The protein below binds the small molecule below.
Small molecule (SMILES): CCCC(=O)N[C@@H](CCO)C(=O)O

Binding-site contacts:
Ligand atom C2 contacts residue HIS248 of chain 1.A at 3.6 Å.
Ligand atom N1 contacts residue SER102 of chain 1.A at 3.1 Å (h-bond).
Ligand atom N1 contacts residue LEU103 of chain 1.A at 3.7 Å.
Ligand atom C1 contacts residue MET144 of chain 1.A at 3.7 Å (hydrophobic).
Ligand atom O4 contacts residue ASN33 of chain 1.A at 2.9 Å (h-bond).
Ligand atom C7 contacts residue MET188 of chain 1.A at 3.9 Å (hydrophobic).
Ligand atom C4 contacts residue LEU103 of chain 1.A at 3.8 Å (hydrophobic).
Ligand atom C3 contacts residue TYR160 of chain 1.A at 3.5 Å (hydrophobic).
Ligand atom O1 contacts residue HIS248 of chain 1.A at 2.8 Å (h-bond).
Ligand atom O2 contacts residue SER102 of chain 1.A at 2.9 Å (h-bond).
Ligand atom C5 contacts residue LEU103 of chain 1.A at 4.0 Å (hydrophobic).
Ligand atom C2 contacts residue TYR160 of chain 1.A at 4.0 Å (hydrophobic).
Ligand atom O4 contacts residue ALA147 of chain 1.A at 3.9 Å.
Ligand atom O2 contacts residue LEU103 of chain 1.A at 2.9 Å (h-bond).
Ligand atom C6 contacts residue MET77 of chain 1.A at 4.0 Å (hydrophobic).
Ligand atom C1 contacts residue PHE221 of chain 1.A at 3.7 Å (hydrophobic).
Ligand atom C7 contacts residue MET77 of chain 1.A at 3.7 Å (hydrophobic).
Ligand atom O3 contacts residue PHE221 of chain 1.A at 3.6 Å.
Ligand atom C4 contacts residue SER102 of chain 1.A at 2.6 Å.
Ligand atom C6 contacts residue HIS106 of chain 1.A at 3.9 Å.
Ligand atom C4 contacts residue ASN33 of chain 1.A at 3.6 Å.
Ligand atom O2 contacts residue GLY32 of chain 1.A at 3.5 Å.
Ligand atom C8 contacts residue PHE138 of chain 1.A at 4.0 Å (hydrophobic).
Ligand atom O2 contacts residue ASN33 of chain 1.A at 2.8 Å (h-bond).
Ligand atom C8 contacts residue MET144 of chain 1.A at 3.8 Å (hydrophobic).
Ligand atom C1 contacts residue TYR160 of chain 1.A at 3.9 Å (hydrophobic).
Ligand atom C3 contacts residue SER102 of chain 1.A at 3.0 Å.
Ligand atom C4 contacts residue TYR160 of chain 1.A at 4.0 Å (hydrophobic).
Ligand atom C7 contacts residue PHE192 of chain 1.A at 3.9 Å (hydrophobic).
Ligand atom C4 contacts residue HIS248 of chain 1.A at 3.7 Å.
Ligand atom C2 contacts residue SER102 of chain 1.A at 3.2 Å.
Ligand atom C8 contacts residue PHE189 of chain 1.A at 3.9 Å (hydrophobic).
Ligand atom O1 contacts residue THR164 of chain 1.A at 4.0 Å.
Ligand atom O1 contacts residue SER102 of chain 1.A at 2.9 Å (h-bond).
Ligand atom O4 contacts residue MET188 of chain 1.A at 3.7 Å.
Ligand atom O3 contacts residue ALA147 of chain 1.A at 3.5 Å.
Ligand atom C3 contacts residue ASN33 of chain 1.A at 3.8 Å.
Ligand atom O3 contacts residue TYR160 of chain 1.A at 2.8 Å (h-bond).
Ligand atom C6 contacts residue LEU103 of chain 1.A at 4.0 Å (hydrophobic).
Ligand atom C8 contacts residue PHE192 of chain 1.A at 3.8 Å (hydrophobic).

Sequence of chain 1.A:
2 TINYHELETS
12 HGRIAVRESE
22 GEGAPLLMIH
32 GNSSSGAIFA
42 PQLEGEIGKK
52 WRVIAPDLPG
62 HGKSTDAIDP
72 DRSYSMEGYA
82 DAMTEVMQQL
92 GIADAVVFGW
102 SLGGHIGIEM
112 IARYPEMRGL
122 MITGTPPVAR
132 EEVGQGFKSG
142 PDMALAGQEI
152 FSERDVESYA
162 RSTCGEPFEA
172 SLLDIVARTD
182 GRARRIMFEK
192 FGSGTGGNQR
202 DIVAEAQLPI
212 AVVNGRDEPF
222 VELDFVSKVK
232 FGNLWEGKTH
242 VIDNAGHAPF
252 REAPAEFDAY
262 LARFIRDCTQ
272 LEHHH